Sequence of chain 1.A:
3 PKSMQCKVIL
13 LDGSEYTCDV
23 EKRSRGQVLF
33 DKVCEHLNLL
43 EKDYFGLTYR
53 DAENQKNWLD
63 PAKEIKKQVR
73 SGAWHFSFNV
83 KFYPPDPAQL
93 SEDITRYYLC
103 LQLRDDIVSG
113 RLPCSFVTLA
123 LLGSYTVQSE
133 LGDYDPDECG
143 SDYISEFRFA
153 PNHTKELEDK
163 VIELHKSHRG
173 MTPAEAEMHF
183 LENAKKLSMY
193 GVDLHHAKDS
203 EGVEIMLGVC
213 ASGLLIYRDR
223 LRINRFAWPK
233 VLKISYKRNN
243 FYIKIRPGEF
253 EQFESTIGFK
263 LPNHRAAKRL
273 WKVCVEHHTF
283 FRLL

Binding-site contacts:
Ligand atom CAF contacts residue PHE228 of chain 1.A at 4.2 Å (hydrophobic).
Ligand atom CAI contacts residue SER214 of chain 1.A at 3.0 Å.
Ligand atom CAF contacts residue LEU217 of chain 1.A at 3.2 Å (hydrophobic).
Ligand atom CAF contacts residue SER214 of chain 1.A at 4.0 Å.
Ligand atom CAJ contacts residue CYS212 of chain 1.A at 4.1 Å (hydrophobic).
Ligand atom CAH contacts residue TYR192 of chain 1.A at 4.0 Å (hydrophobic).
Ligand atom CAD contacts residue PHE228 of chain 1.A at 3.9 Å (hydrophobic).
Ligand atom CAH contacts residue SER190 of chain 1.A at 3.8 Å.
Ligand atom CAH contacts residue VAL194 of chain 1.A at 3.7 Å (hydrophobic).
Ligand atom NAL contacts residue SER214 of chain 1.A at 3.8 Å.
Ligand atom CAJ contacts residue SER190 of chain 1.A at 3.9 Å.
Ligand atom OAB contacts residue LEU217 of chain 1.A at 3.7 Å.
Ligand atom CAO contacts residue SER214 of chain 1.A at 3.6 Å.
Ligand atom NAA contacts residue TYR192 of chain 1.A at 3.0 Å (h-bond).
Ligand atom OAB contacts residue ARG227 of chain 1.A at 2.8 Å (salt-bridge).
Ligand atom NAM contacts residue SER214 of chain 1.A at 4.1 Å.
Ligand atom NAL contacts residue ARG227 of chain 1.A at 3.6 Å.
Ligand atom CAJ contacts residue LEU217 of chain 1.A at 4.0 Å (hydrophobic).
Ligand atom CAF contacts residue ARG227 of chain 1.A at 3.4 Å.
Ligand atom CAP contacts residue SER214 of chain 1.A at 4.2 Å.
Ligand atom CAO contacts residue ARG227 of chain 1.A at 3.8 Å.
Ligand atom CAF contacts residue GLY215 of chain 1.A at 4.2 Å.
Ligand atom CAG contacts residue SER214 of chain 1.A at 3.7 Å.
Ligand atom CAE contacts residue SER214 of chain 1.A at 3.8 Å.
Ligand atom CAI contacts residue CYS212 of chain 1.A at 4.0 Å (hydrophobic).
Ligand atom CAE contacts residue ARG227 of chain 1.A at 4.3 Å.
Ligand atom CAN contacts residue CYS212 of chain 1.A at 3.6 Å (hydrophobic).
Ligand atom CAK contacts residue SER214 of chain 1.A at 3.0 Å.
Ligand atom NAL contacts residue LEU217 of chain 1.A at 3.0 Å.
Ligand atom CAH contacts residue CYS212 of chain 1.A at 3.7 Å (hydrophobic).
Ligand atom CAN contacts residue SER214 of chain 1.A at 4.2 Å.
Ligand atom CAN contacts residue TYR192 of chain 1.A at 3.9 Å (hydrophobic).
Ligand atom CAD contacts residue SER214 of chain 1.A at 3.5 Å.
Ligand atom SAQ contacts residue ARG227 of chain 1.A at 3.9 Å.
Ligand atom CAD contacts residue ALA229 of chain 1.A at 3.5 Å (hydrophobic).
Ligand atom CAD contacts residue ARG227 of chain 1.A at 3.6 Å.
Ligand atom NAM contacts residue ARG227 of chain 1.A at 4.0 Å.
Ligand atom CAE contacts residue ALA229 of chain 1.A at 4.0 Å (hydrophobic).
Ligand atom CAO contacts residue LEU217 of chain 1.A at 4.3 Å (hydrophobic).
Ligand atom NAA contacts residue CYS212 of chain 1.A at 3.9 Å.

The small molecule below binds the protein below.
Small molecule (SMILES): Nc1ccc(S(=O)(=O)Nc2ccccn2)cc1